Binding-site contacts:
Ligand atom C1 contacts residue THR616 of chain 1.B at 3.5 Å.
Ligand atom O5 contacts residue THR616 of chain 1.B at 3.0 Å (h-bond).
Ligand atom O5 contacts residue ASN614 of chain 1.B at 2.3 Å (h-bond).
Ligand atom O6 contacts residue GLU617 of chain 1.B at 2.6 Å (salt-bridge).
Ligand atom C2 contacts residue ASN614 of chain 1.B at 2.5 Å.
Ligand atom C1 contacts residue ASN614 of chain 1.B at 1.4 Å.
Ligand atom C5 contacts residue THR616 of chain 1.B at 3.9 Å.
Ligand atom N2 contacts residue ASN614 of chain 1.B at 3.1 Å (h-bond).
Ligand atom C3 contacts residue ASN614 of chain 1.B at 3.8 Å.
Ligand atom O6 contacts residue THR616 of chain 1.B at 3.1 Å (h-bond).
Ligand atom C5 contacts residue ASN614 of chain 1.B at 3.7 Å.
Ligand atom C6 contacts residue THR616 of chain 1.B at 4.0 Å.
Ligand atom O5 contacts residue GLU617 of chain 1.B at 3.5 Å (salt-bridge).
Ligand atom C5 contacts residue GLU617 of chain 1.B at 4.1 Å.
Ligand atom C6 contacts residue GLU617 of chain 1.B at 3.4 Å.
Ligand atom C4 contacts residue ASN614 of chain 1.B at 4.1 Å.
Ligand atom C7 contacts residue ASN614 of chain 1.B at 4.2 Å.

This small molecule binds to this protein.
Small molecule (SMILES): CC(=O)N[C@@H]1[C@@H](O)[C@H](O)[C@@H](CO)O[C@H]1O

Sequence of chain 1.B:
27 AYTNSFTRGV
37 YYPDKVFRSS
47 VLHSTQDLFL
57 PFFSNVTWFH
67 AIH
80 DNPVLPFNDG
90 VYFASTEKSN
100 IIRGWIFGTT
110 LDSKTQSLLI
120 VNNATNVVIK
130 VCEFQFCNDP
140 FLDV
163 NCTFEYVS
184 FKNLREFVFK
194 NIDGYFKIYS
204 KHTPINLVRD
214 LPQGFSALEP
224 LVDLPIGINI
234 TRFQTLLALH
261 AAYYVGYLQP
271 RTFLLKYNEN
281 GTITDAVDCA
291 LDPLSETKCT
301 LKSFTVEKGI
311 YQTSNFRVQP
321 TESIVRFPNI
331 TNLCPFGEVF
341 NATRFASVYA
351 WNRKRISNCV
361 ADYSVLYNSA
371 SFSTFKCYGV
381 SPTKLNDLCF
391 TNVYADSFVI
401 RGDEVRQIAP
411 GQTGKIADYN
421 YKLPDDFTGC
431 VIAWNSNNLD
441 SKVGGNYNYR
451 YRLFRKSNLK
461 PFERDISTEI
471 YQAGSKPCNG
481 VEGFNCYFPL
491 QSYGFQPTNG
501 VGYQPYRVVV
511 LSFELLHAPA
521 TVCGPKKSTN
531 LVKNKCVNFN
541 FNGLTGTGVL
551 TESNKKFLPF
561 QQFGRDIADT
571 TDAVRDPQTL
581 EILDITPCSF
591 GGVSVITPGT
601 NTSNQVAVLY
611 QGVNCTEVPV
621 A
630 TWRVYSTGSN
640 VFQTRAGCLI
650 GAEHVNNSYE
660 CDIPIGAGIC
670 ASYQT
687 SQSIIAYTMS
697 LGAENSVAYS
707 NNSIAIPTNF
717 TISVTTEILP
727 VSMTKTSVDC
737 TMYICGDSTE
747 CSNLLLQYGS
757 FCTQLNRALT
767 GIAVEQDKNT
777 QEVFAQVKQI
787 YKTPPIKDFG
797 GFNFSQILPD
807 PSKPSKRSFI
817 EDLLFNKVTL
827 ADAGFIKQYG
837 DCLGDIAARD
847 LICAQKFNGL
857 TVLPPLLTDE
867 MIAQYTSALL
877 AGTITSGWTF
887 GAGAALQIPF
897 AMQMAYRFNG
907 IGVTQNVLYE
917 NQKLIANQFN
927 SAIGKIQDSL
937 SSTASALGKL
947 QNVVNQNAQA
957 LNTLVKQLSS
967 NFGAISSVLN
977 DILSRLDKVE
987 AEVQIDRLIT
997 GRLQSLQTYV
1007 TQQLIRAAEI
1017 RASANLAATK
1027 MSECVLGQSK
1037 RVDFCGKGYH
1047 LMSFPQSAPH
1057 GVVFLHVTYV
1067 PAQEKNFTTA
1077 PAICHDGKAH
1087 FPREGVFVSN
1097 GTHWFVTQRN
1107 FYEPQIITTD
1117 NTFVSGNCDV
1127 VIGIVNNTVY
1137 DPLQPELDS